A small-molecule ligand and the protein it binds are described below.
Small molecule (SMILES): NC(=[NH2+])NCCC[C@H](N)C(=O)O

Binding-site contacts:
Ligand atom NH1 contacts residue THR175 of chain 1.E at 3.7 Å.
Ligand atom NH1 contacts residue ARG164 of chain 1.E at 3.1 Å (salt-bridge).
Ligand atom O contacts residue MG1 of chain 1.HBA at 3.9 Å.
Ligand atom NH2 contacts residue THR175 of chain 1.E at 4.1 Å.
Ligand atom NH2 contacts residue ARG164 of chain 1.E at 4.3 Å.
Ligand atom NE contacts residue THR175 of chain 1.E at 3.6 Å.
Ligand atom O contacts residue MG1 of chain 1.HG at 4.4 Å.
Ligand atom O contacts residue ARG168 of chain 1.E at 4.1 Å.
Ligand atom NH2 contacts residue LEU176 of chain 1.E at 4.3 Å.
Ligand atom C contacts residue MG1 of chain 1.HBA at 4.4 Å.
Ligand atom OXT contacts residue MG1 of chain 1.HG at 3.1 Å.
Ligand atom CZ contacts residue THR175 of chain 1.E at 3.8 Å.
Ligand atom CZ contacts residue ARG164 of chain 1.E at 4.1 Å.
Ligand atom C contacts residue MG1 of chain 1.HG at 4.1 Å.
Ligand atom CD contacts residue THR175 of chain 1.E at 4.3 Å.
Ligand atom NH2 contacts residue ALA177 of chain 1.E at 4.2 Å.

Sequence of chain 1.E:
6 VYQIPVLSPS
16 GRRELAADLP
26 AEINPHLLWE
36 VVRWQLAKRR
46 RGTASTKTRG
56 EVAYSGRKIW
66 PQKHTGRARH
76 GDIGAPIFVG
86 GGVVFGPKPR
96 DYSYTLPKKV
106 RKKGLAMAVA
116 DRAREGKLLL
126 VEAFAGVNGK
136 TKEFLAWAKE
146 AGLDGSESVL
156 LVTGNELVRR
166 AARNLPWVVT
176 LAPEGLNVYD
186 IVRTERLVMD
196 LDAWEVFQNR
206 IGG